The protein below binds the small molecule below.
Small molecule (SMILES): CC(=O)N[C@H]1[C@H](O[C@H]2[C@H](O)[C@@H](NC(C)=O)CO[C@@H]2CO)O[C@H](CO)[C@@H](O)[C@@H]1O

Binding-site contacts:
Ligand atom C1 contacts residue SER803 of chain 1.A at 4.2 Å.
Ligand atom C6 contacts residue GLN804 of chain 1.A at 4.1 Å.
Ligand atom C5 contacts residue ASN801 of chain 1.A at 3.7 Å.
Ligand atom C4 contacts residue ASN801 of chain 1.A at 4.2 Å.
Ligand atom O6 contacts residue SER803 of chain 1.A at 3.0 Å (h-bond).
Ligand atom O5 contacts residue ASN801 of chain 1.A at 2.4 Å (h-bond).
Ligand atom C2 contacts residue ASN801 of chain 1.A at 2.5 Å.
Ligand atom C8 contacts residue ASN801 of chain 1.A at 4.2 Å.
Ligand atom C1 contacts residue ASN801 of chain 1.A at 1.4 Å.
Ligand atom O5 contacts residue GLN804 of chain 1.A at 3.8 Å.
Ligand atom C3 contacts residue ASN801 of chain 1.A at 3.8 Å.
Ligand atom C6 contacts residue SER803 of chain 1.A at 3.2 Å.
Ligand atom O7 contacts residue ASN801 of chain 1.A at 3.5 Å (h-bond).
Ligand atom C5 contacts residue SER803 of chain 1.A at 3.7 Å.
Ligand atom C5 contacts residue GLN804 of chain 1.A at 4.4 Å.
Ligand atom C8 contacts residue ASN928 of chain 1.A at 4.0 Å.
Ligand atom O6 contacts residue GLN804 of chain 1.A at 2.8 Å (h-bond).
Ligand atom N2 contacts residue ASN801 of chain 1.A at 2.9 Å (h-bond).
Ligand atom C7 contacts residue ASN801 of chain 1.A at 3.2 Å.
Ligand atom O5 contacts residue SER803 of chain 1.A at 3.0 Å (h-bond).

Sequence of chain 1.A:
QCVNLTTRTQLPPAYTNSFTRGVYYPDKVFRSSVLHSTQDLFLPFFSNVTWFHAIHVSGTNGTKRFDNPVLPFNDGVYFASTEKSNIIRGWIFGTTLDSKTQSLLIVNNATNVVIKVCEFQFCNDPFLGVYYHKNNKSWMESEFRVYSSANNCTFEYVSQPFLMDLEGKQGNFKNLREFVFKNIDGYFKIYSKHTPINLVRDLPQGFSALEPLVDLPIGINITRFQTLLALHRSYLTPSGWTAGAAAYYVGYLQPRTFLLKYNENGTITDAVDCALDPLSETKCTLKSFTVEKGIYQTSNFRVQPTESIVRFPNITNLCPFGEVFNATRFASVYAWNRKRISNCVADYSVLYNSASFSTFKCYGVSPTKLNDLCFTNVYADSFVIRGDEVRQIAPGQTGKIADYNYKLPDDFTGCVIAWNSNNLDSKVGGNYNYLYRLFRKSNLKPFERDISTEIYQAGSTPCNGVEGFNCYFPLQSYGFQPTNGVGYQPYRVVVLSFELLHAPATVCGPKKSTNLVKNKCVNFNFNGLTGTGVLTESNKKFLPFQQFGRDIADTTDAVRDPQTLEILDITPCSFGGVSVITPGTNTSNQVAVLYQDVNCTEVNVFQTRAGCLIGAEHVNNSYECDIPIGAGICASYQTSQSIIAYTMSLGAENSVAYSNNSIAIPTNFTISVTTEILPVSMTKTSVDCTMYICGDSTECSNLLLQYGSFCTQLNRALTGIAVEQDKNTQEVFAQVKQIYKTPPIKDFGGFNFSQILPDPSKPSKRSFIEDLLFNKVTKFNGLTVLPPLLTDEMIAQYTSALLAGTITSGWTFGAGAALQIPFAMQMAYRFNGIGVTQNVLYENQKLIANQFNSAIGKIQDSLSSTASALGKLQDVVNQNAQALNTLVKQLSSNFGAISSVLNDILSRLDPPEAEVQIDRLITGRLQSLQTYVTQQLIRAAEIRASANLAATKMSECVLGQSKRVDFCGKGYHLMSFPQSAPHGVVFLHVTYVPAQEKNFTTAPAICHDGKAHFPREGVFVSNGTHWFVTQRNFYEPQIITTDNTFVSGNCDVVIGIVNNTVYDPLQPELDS